Binding-site contacts:
Ligand atom C1 contacts residue ARG257 of chain 1.B at 3.3 Å.
Ligand atom C1 contacts residue THR64 of chain 1.B at 3.5 Å.
Ligand atom C6 contacts residue MET141 of chain 1.B at 3.8 Å (hydrophobic).
Ligand atom N8 contacts residue ASP187 of chain 1.B at 2.6 Å (salt-bridge).
Ligand atom O7 contacts residue ASP187 of chain 1.B at 4.0 Å.
Ligand atom C3 contacts residue THR64 of chain 1.B at 3.5 Å.
Ligand atom C3 contacts residue PHE192 of chain 1.B at 3.9 Å (hydrophobic).
Ligand atom C6 contacts residue PHE192 of chain 1.B at 3.9 Å (hydrophobic).
Ligand atom C12 contacts residue ASN117 of chain 1.B at 4.0 Å.
Ligand atom N4 contacts residue PHE192 of chain 1.B at 3.4 Å.
Ligand atom N2 contacts residue THR64 of chain 1.B at 3.9 Å.
Ligand atom N10 contacts residue ASP187 of chain 1.B at 2.8 Å (salt-bridge).
Ligand atom C1 contacts residue ASP98 of chain 1.B at 3.6 Å.
Ligand atom N2 contacts residue ARG257 of chain 1.B at 3.3 Å.
Ligand atom N11 contacts residue ARG257 of chain 1.B at 3.9 Å.
Ligand atom C12 contacts residue ILE119 of chain 1.B at 3.9 Å (hydrophobic).
Ligand atom N10 contacts residue ASN117 of chain 1.B at 3.0 Å (h-bond).
Ligand atom N4 contacts residue ARG257 of chain 1.B at 3.4 Å (salt-bridge).
Ligand atom N8 contacts residue MET141 of chain 1.B at 3.5 Å (h-bond).
Ligand atom N4 contacts residue LYS223 of chain 1.B at 3.6 Å (salt-bridge).
Ligand atom C6 contacts residue ASP187 of chain 1.B at 3.7 Å.
Ligand atom C5 contacts residue PHE192 of chain 1.B at 3.8 Å (hydrophobic).
Ligand atom C5 contacts residue ARG257 of chain 1.B at 3.8 Å.
Ligand atom N10 contacts residue LEU217 of chain 1.B at 3.6 Å.
Ligand atom C12 contacts residue ARG257 of chain 1.B at 3.6 Å.
Ligand atom C5 contacts residue LYS223 of chain 1.B at 4.0 Å.
Ligand atom N2 contacts residue ILE119 of chain 1.B at 3.9 Å.
Ligand atom O7 contacts residue LYS223 of chain 1.B at 2.6 Å (salt-bridge).
Ligand atom N10 contacts residue CYS139 of chain 1.B at 3.9 Å.
Ligand atom C1 contacts residue ILE119 of chain 1.B at 3.8 Å (hydrophobic).
Ligand atom N11 contacts residue ILE119 of chain 1.B at 3.9 Å.
Ligand atom O7 contacts residue GLY219 of chain 1.B at 3.5 Å (h-bond).
Ligand atom C1 contacts residue ASN117 of chain 1.B at 3.8 Å.
Ligand atom C6 contacts residue LYS223 of chain 1.B at 3.6 Å.
Ligand atom C9 contacts residue ASP187 of chain 1.B at 3.2 Å.
Ligand atom C9 contacts residue ASN117 of chain 1.B at 3.7 Å.
Ligand atom O7 contacts residue PHE192 of chain 1.B at 3.7 Å.
Ligand atom C9 contacts residue MET141 of chain 1.B at 3.8 Å (hydrophobic).
Ligand atom N11 contacts residue ASN117 of chain 1.B at 3.1 Å (h-bond).
Ligand atom C3 contacts residue ARG257 of chain 1.B at 3.3 Å.

A small-molecule ligand and the protein it binds are described below.
Small molecule (SMILES): Cn1cnc2c(O)nc(N)nc21

Sequence of chain 1.B:
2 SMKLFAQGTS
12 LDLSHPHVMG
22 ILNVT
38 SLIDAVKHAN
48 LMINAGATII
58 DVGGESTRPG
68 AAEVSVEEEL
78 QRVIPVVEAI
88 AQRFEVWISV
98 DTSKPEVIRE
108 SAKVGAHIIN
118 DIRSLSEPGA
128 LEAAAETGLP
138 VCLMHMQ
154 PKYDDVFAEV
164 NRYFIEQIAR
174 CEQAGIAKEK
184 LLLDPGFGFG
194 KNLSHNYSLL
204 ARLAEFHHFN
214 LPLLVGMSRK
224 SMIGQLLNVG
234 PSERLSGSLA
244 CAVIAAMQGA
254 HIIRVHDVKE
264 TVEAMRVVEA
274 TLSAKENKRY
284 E